Sequence of chain 1.C:
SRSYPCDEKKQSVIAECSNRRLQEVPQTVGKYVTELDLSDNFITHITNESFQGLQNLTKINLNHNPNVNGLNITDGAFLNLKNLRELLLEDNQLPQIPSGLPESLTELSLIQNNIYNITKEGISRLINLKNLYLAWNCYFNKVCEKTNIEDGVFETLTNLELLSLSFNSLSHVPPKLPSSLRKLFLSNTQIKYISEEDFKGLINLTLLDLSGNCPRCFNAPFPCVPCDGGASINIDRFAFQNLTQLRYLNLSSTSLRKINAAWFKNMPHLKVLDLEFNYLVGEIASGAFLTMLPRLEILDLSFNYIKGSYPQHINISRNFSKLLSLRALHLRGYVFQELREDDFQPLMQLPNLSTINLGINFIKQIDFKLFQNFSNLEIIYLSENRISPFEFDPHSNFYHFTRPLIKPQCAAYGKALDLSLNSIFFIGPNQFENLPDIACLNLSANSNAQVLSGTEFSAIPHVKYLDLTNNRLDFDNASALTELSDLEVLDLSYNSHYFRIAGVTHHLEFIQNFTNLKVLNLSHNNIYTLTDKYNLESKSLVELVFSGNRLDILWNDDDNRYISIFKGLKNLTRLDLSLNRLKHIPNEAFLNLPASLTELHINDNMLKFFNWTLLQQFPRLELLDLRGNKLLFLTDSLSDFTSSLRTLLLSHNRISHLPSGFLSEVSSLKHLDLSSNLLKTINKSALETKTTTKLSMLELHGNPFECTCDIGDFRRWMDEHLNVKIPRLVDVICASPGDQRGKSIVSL

The small molecule below binds the protein below.
Small molecule (SMILES): CC(=O)N[C@@H]1[C@@H](O)[C@H](O)[C@@H](CO)O[C@H]1O

Binding-site contacts:
Ligand atom O5 contacts residue ASN373 of chain 1.C at 2.2 Å (h-bond).
Ligand atom O5 contacts residue ARG348 of chain 1.C at 4.1 Å.
Ligand atom O6 contacts residue ASN373 of chain 1.C at 4.3 Å.
Ligand atom C6 contacts residue ARG348 of chain 1.C at 3.8 Å.
Ligand atom C6 contacts residue ASN373 of chain 1.C at 4.4 Å.
Ligand atom C7 contacts residue PRO372 of chain 1.C at 4.3 Å (hydrophobic).
Ligand atom O5 contacts residue LEU345 of chain 1.C at 4.3 Å.
Ligand atom C2 contacts residue SER346 of chain 1.C at 4.5 Å.
Ligand atom C4 contacts residue ASN373 of chain 1.C at 4.3 Å.
Ligand atom C1 contacts residue SER346 of chain 1.C at 4.1 Å.
Ligand atom O6 contacts residue ARG348 of chain 1.C at 4.1 Å.
Ligand atom C5 contacts residue ARG348 of chain 1.C at 4.3 Å.
Ligand atom N2 contacts residue ASN373 of chain 1.C at 3.3 Å (h-bond).
Ligand atom C7 contacts residue ASN373 of chain 1.C at 3.9 Å.
Ligand atom C4 contacts residue SER346 of chain 1.C at 4.5 Å.
Ligand atom O6 contacts residue GLU318 of chain 1.C at 4.0 Å.
Ligand atom C8 contacts residue PRO372 of chain 1.C at 3.7 Å (hydrophobic).
Ligand atom C5 contacts residue ASN373 of chain 1.C at 3.5 Å.
Ligand atom C3 contacts residue ASN373 of chain 1.C at 4.0 Å.
Ligand atom O5 contacts residue SER346 of chain 1.C at 3.8 Å.
Ligand atom C2 contacts residue LEU345 of chain 1.C at 3.7 Å (hydrophobic).
Ligand atom N2 contacts residue LEU345 of chain 1.C at 3.9 Å.
Ligand atom C1 contacts residue ASN373 of chain 1.C at 1.4 Å.
Ligand atom O7 contacts residue ASN373 of chain 1.C at 3.7 Å.
Ligand atom N2 contacts residue PRO372 of chain 1.C at 4.1 Å.
Ligand atom O6 contacts residue SER346 of chain 1.C at 3.5 Å.
Ligand atom C1 contacts residue LEU345 of chain 1.C at 3.6 Å (hydrophobic).
Ligand atom C2 contacts residue ASN373 of chain 1.C at 2.7 Å.